Binding-site contacts:
Ligand atom N2 contacts residue ASN20 of chain 1.A at 2.9 Å (h-bond).
Ligand atom C4 contacts residue ASN20 of chain 1.A at 4.2 Å.
Ligand atom O5 contacts residue ALA21 of chain 1.A at 3.8 Å.
Ligand atom C8 contacts residue ASN20 of chain 1.A at 4.5 Å.
Ligand atom C6 contacts residue ALA21 of chain 1.A at 4.0 Å (hydrophobic).
Ligand atom C5 contacts residue ASN20 of chain 1.A at 3.7 Å.
Ligand atom O6 contacts residue THR22 of chain 1.A at 4.0 Å.
Ligand atom O5 contacts residue ASN20 of chain 1.A at 2.4 Å (h-bond).
Ligand atom O7 contacts residue ASN20 of chain 1.A at 3.5 Å (h-bond).
Ligand atom C2 contacts residue ASN20 of chain 1.A at 2.5 Å.
Ligand atom C7 contacts residue ASN20 of chain 1.A at 3.4 Å.
Ligand atom C1 contacts residue ASN20 of chain 1.A at 1.4 Å.
Ligand atom C6 contacts residue THR22 of chain 1.A at 4.2 Å.
Ligand atom C5 contacts residue ALA21 of chain 1.A at 4.5 Å (hydrophobic).
Ligand atom C3 contacts residue ASN20 of chain 1.A at 3.8 Å.

Sequence of chain 1.A:
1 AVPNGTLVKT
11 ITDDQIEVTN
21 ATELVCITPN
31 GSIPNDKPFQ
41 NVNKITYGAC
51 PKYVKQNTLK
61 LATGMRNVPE

This small molecule binds to this protein.
Small molecule (SMILES): CC(=O)N[C@@H]1[C@@H](O)[C@H](O)[C@@H](CO)O[C@H]1O